Binding-site contacts:
Ligand atom C6 contacts residue TRP346 of chain 1.A at 4.0 Å (hydrophobic).
Ligand atom C7 contacts residue GLU373 of chain 1.A at 3.6 Å.
Ligand atom C4 contacts residue TRP428 of chain 1.A at 3.7 Å (hydrophobic).
Ligand atom C3 contacts residue GLU373 of chain 1.A at 3.7 Å.
Ligand atom C7 contacts residue GLU188 of chain 1.A at 4.0 Å.
Ligand atom O6 contacts residue PHE436 of chain 1.A at 4.0 Å.
Ligand atom O2 contacts residue GLU373 of chain 1.A at 2.6 Å (salt-bridge).
Ligand atom C3 contacts residue HIS143 of chain 1.A at 3.9 Å.
Ligand atom C2 contacts residue ASN187 of chain 1.A at 4.1 Å.
Ligand atom O4 contacts residue TRP428 of chain 1.A at 3.6 Å.
Ligand atom C3 contacts residue GLN42 of chain 1.A at 3.7 Å.
Ligand atom O3 contacts residue TRP428 of chain 1.A at 2.8 Å (h-bond).
Ligand atom C5 contacts residue GLU373 of chain 1.A at 3.8 Å.
Ligand atom O6 contacts residue GLU427 of chain 1.A at 2.7 Å (salt-bridge).
Ligand atom C6 contacts residue GLU427 of chain 1.A at 3.5 Å.
Ligand atom C6 contacts residue PHE436 of chain 1.A at 3.6 Å (hydrophobic).
Ligand atom C4 contacts residue TRP420 of chain 1.A at 4.0 Å (hydrophobic).
Ligand atom C2 contacts residue GLU373 of chain 1.A at 2.9 Å.
Ligand atom O3 contacts residue TRP420 of chain 1.A at 3.8 Å.
Ligand atom O4 contacts residue TRP420 of chain 1.A at 3.2 Å (h-bond).
Ligand atom C4 contacts residue GLU427 of chain 1.A at 3.6 Å.
Ligand atom C3 contacts residue TRP428 of chain 1.A at 3.8 Å (hydrophobic).
Ligand atom O3 contacts residue GLN42 of chain 1.A at 2.8 Å (h-bond).
Ligand atom O2 contacts residue HIS143 of chain 1.A at 3.1 Å (h-bond).
Ligand atom O2 contacts residue ASN187 of chain 1.A at 3.0 Å (h-bond).
Ligand atom C5 contacts residue TYR317 of chain 1.A at 3.5 Å (hydrophobic).
Ligand atom O4 contacts residue GLU427 of chain 1.A at 2.6 Å (salt-bridge).
Ligand atom O4 contacts residue GLN42 of chain 1.A at 3.1 Å (h-bond).
Ligand atom C5 contacts residue TRP420 of chain 1.A at 3.9 Å (hydrophobic).
Ligand atom C2 contacts residue HIS143 of chain 1.A at 4.0 Å.
Ligand atom N contacts residue TYR317 of chain 1.A at 4.1 Å.
Ligand atom C7 contacts residue TYR317 of chain 1.A at 3.7 Å (hydrophobic).
Ligand atom N contacts residue GLU188 of chain 1.A at 3.0 Å (salt-bridge).
Ligand atom O6 contacts residue TRP346 of chain 1.A at 3.4 Å.
Ligand atom C2 contacts residue GLU188 of chain 1.A at 3.8 Å.
Ligand atom O2 contacts residue GLU188 of chain 1.A at 3.7 Å.
Ligand atom N contacts residue GLU373 of chain 1.A at 2.9 Å (salt-bridge).
Ligand atom C6 contacts residue TYR317 of chain 1.A at 4.0 Å (hydrophobic).
Ligand atom O3 contacts residue HIS143 of chain 1.A at 3.0 Å (h-bond).
Ligand atom C3 contacts residue TRP420 of chain 1.A at 3.5 Å (hydrophobic).

Sequence of chain 1.A:
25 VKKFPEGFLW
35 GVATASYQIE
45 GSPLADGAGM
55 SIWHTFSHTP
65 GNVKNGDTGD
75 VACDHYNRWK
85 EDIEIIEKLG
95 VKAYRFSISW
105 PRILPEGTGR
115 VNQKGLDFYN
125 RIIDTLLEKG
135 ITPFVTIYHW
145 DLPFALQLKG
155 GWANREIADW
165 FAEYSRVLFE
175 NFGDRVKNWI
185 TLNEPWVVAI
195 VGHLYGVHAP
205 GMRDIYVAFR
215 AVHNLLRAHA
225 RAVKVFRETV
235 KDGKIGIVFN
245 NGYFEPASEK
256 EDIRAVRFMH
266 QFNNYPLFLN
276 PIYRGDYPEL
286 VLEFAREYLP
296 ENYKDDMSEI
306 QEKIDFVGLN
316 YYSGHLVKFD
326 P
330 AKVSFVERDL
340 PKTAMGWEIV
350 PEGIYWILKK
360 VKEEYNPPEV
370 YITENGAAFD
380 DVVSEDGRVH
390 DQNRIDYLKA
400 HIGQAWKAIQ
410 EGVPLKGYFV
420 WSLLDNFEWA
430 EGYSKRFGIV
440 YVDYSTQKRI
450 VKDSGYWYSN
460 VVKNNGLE

A protein and the small-molecule ligand that binds it are described below.
Small molecule (SMILES): O=C1NC[C@H](CO)[C@@H](O)[C@@H]1O